Binding-site contacts:
Ligand atom C8 contacts residue ASN17 of chain 1.C at 3.6 Å.
Ligand atom C5 contacts residue ASN17 of chain 1.C at 3.7 Å.
Ligand atom N2 contacts residue ASN17 of chain 1.C at 2.9 Å (h-bond).
Ligand atom C1 contacts residue ASN17 of chain 1.C at 1.5 Å.
Ligand atom O4 contacts residue ASN17 of chain 1.C at 4.4 Å.
Ligand atom C3 contacts residue ASN17 of chain 1.C at 3.9 Å.
Ligand atom O5 contacts residue ASN137 of chain 1.C at 4.2 Å.
Ligand atom C8 contacts residue VAL16 of chain 1.C at 4.2 Å (hydrophobic).
Ligand atom C1 contacts residue ASN137 of chain 1.C at 4.1 Å.
Ligand atom C7 contacts residue ASN17 of chain 1.C at 3.7 Å.
Ligand atom C4 contacts residue ASN17 of chain 1.C at 4.2 Å.
Ligand atom C2 contacts residue ASN17 of chain 1.C at 2.5 Å.
Ligand atom O5 contacts residue ASN17 of chain 1.C at 2.5 Å (h-bond).

A protein and the small-molecule ligand that binds it are described below.
Small molecule (SMILES): CC(=O)N[C@H]1[C@H](O[C@H]2[C@H](O)[C@@H](NC(C)=O)CO[C@@H]2CO)O[C@H](CO)[C@@H](O)[C@@H]1O

Sequence of chain 1.C:
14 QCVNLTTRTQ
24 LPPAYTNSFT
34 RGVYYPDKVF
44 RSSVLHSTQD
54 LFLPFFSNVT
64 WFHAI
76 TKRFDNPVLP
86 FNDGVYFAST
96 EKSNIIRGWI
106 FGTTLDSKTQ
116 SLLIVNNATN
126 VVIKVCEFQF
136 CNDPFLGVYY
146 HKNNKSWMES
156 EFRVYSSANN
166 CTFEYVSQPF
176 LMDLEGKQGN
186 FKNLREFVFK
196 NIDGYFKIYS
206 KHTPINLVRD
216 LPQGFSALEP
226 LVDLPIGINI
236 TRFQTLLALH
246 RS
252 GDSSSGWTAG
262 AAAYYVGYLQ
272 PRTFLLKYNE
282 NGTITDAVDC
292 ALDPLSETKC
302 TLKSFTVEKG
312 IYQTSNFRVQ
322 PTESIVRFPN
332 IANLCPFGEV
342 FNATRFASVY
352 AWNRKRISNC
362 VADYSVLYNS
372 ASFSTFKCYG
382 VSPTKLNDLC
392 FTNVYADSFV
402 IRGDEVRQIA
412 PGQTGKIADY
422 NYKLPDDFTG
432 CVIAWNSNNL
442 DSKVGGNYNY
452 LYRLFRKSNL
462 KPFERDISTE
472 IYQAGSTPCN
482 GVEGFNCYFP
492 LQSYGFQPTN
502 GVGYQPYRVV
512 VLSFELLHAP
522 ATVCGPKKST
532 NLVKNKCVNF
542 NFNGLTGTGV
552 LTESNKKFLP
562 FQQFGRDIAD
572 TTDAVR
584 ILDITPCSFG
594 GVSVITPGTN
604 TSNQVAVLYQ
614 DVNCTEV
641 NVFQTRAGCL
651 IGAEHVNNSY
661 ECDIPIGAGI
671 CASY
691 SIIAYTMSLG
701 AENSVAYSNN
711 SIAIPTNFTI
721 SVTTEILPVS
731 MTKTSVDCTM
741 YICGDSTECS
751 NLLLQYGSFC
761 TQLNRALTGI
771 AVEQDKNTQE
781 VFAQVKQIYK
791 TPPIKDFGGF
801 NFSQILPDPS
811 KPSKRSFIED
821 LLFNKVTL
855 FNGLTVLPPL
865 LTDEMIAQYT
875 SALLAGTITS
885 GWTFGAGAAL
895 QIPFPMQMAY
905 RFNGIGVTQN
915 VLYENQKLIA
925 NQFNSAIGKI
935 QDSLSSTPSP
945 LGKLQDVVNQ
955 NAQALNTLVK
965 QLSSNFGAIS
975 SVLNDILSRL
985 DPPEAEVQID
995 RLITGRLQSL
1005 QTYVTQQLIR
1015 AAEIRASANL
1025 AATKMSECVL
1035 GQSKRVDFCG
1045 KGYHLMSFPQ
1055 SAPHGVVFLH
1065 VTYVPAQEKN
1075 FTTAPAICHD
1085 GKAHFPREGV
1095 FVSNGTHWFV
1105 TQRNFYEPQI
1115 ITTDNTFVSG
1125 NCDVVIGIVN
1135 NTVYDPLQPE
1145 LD